Binding-site contacts:
Ligand atom C5 contacts residue TYR123 of chain 2.A at 4.1 Å (hydrophobic).
Ligand atom O6 contacts residue TYR218 of chain 1.A at 3.3 Å.
Ligand atom C4 contacts residue ASN120 of chain 2.A at 4.2 Å.
Ligand atom C5 contacts residue TYR218 of chain 1.A at 4.1 Å (hydrophobic).
Ligand atom C6 contacts residue TYR218 of chain 1.A at 4.2 Å (hydrophobic).
Ligand atom O5 contacts residue TYR123 of chain 2.A at 3.2 Å.
Ligand atom O6 contacts residue TYR123 of chain 2.A at 3.2 Å (h-bond).
Ligand atom C2 contacts residue LEU214 of chain 1.A at 3.8 Å (hydrophobic).
Ligand atom C6 contacts residue TYR123 of chain 2.A at 3.2 Å (hydrophobic).
Ligand atom O7 contacts residue LEU214 of chain 1.A at 3.6 Å.
Ligand atom O7 contacts residue ASN120 of chain 2.A at 3.5 Å (h-bond).
Ligand atom C6 contacts residue PHE196 of chain 2.A at 3.5 Å (hydrophobic).
Ligand atom C4 contacts residue LEU214 of chain 1.A at 3.8 Å (hydrophobic).
Ligand atom C5 contacts residue PHE196 of chain 2.A at 4.1 Å (hydrophobic).
Ligand atom C1 contacts residue ASN120 of chain 2.A at 1.4 Å.
Ligand atom C3 contacts residue LEU214 of chain 1.A at 4.1 Å (hydrophobic).
Ligand atom C8 contacts residue MET192 of chain 2.A at 3.9 Å (hydrophobic).
Ligand atom C6 contacts residue GLU215 of chain 1.A at 3.7 Å.
Ligand atom O5 contacts residue LEU214 of chain 1.A at 4.1 Å.
Ligand atom C7 contacts residue ASN120 of chain 2.A at 3.4 Å.
Ligand atom N2 contacts residue ASN120 of chain 2.A at 2.9 Å (h-bond).
Ligand atom C1 contacts residue GLU116 of chain 2.A at 3.9 Å.
Ligand atom O3 contacts residue GLN219 of chain 1.A at 3.5 Å (h-bond).
Ligand atom O2 contacts residue TYR218 of chain 1.A at 4.4 Å.
Ligand atom O5 contacts residue GLU116 of chain 2.A at 3.9 Å.
Ligand atom O6 contacts residue GLU215 of chain 1.A at 3.8 Å.
Ligand atom O6 contacts residue LEU214 of chain 1.A at 4.0 Å.
Ligand atom O5 contacts residue ASN120 of chain 2.A at 2.3 Å (h-bond).
Ligand atom O7 contacts residue GLU116 of chain 2.A at 4.3 Å.
Ligand atom C2 contacts residue GLU116 of chain 2.A at 4.4 Å.
Ligand atom C1 contacts residue LEU214 of chain 1.A at 4.5 Å (hydrophobic).
Ligand atom C5 contacts residue LEU214 of chain 1.A at 4.3 Å (hydrophobic).
Ligand atom C3 contacts residue ASN120 of chain 2.A at 3.8 Å.
Ligand atom O4 contacts residue TYR218 of chain 1.A at 4.3 Å.
Ligand atom C1 contacts residue TYR123 of chain 2.A at 4.0 Å (hydrophobic).
Ligand atom O3 contacts residue LEU214 of chain 1.A at 4.1 Å.
Ligand atom C2 contacts residue ASN120 of chain 2.A at 2.5 Å.
Ligand atom C5 contacts residue ASN120 of chain 2.A at 3.6 Å.
Ligand atom C7 contacts residue MET192 of chain 2.A at 4.1 Å (hydrophobic).
Ligand atom O7 contacts residue MET192 of chain 2.A at 3.5 Å.

This small molecule binds to this protein.
Small molecule (SMILES): CC(=O)N[C@H]1[C@H](O[C@H]2[C@H](O)[C@@H](NC=O)CO[C@@H]2CO)O[C@H](CO)[C@@H](O[C@@H]2O[C@H](CO[C@@H]3O[C@H](CO)[C@@H](O)[C@H](O)[C@@H]3O)[C@@H](O)[C@H](O[C@@H]3O[C@H](CO)[C@@H](O)[C@H](O)[C@@H]3O)[C@@H]2O)[C@@H]1O

Sequence of chain 1.A:
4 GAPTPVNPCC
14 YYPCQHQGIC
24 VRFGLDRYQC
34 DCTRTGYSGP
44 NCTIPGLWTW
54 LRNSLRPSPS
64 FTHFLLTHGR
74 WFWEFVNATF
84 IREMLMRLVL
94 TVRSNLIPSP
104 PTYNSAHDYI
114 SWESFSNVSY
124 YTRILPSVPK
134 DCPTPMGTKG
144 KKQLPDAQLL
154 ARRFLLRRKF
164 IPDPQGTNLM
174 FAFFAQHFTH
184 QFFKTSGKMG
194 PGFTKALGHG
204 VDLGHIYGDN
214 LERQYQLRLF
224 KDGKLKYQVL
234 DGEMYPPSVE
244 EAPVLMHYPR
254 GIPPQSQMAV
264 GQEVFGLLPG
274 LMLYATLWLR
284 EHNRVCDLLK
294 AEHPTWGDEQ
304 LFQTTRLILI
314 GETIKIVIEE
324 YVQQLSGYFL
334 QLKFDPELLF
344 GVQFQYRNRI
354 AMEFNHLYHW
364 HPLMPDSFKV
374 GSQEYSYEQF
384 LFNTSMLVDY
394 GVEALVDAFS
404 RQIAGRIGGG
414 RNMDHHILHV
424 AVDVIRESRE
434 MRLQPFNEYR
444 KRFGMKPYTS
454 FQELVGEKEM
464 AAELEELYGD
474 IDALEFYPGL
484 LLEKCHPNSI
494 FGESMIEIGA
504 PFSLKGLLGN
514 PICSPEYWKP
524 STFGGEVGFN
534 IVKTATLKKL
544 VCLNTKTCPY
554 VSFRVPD

Sequence of chain 2.A:
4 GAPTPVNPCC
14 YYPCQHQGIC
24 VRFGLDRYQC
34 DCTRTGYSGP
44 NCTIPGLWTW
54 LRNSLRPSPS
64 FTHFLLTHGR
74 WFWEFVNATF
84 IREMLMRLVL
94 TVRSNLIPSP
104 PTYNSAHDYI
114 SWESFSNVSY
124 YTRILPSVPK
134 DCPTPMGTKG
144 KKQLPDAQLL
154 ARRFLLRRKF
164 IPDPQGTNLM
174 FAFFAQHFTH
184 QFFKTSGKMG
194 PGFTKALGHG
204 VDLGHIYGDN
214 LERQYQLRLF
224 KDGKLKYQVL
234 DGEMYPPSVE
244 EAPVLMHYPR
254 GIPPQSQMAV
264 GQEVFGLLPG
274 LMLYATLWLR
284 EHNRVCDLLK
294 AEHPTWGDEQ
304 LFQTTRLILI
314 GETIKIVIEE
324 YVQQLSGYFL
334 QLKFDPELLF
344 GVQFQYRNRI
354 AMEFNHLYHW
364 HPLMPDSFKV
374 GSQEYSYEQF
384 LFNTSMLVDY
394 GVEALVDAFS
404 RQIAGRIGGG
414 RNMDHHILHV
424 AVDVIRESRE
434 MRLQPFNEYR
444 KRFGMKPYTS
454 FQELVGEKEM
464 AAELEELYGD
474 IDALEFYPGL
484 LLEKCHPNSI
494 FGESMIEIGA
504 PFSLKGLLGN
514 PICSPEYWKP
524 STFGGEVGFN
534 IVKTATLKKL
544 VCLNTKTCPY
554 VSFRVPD